This protein binds this small molecule.
Small molecule (SMILES): CCCCCCCCCCC(CCCCCCCCCC)(CO[C@H]1O[C@@H](CO)[C@H](O[C@@H]2O[C@@H](CO)[C@H](O)[C@@H](O)[C@@H]2O)[C@@H](O)[C@@H]1O)CO[C@H]1O[C@@H](CO)[C@H](O[C@@H]2O[C@@H](CO)[C@H](O)[C@@H](O)[C@@H]2O)[C@@H](O)[C@H]1O

Binding-site contacts:
Ligand atom CBR contacts residue LEU158 of chain 1.E at 4.2 Å (hydrophobic).
Ligand atom OAL contacts residue ILE190 of chain 1.D at 3.4 Å.
Ligand atom CCU contacts residue SER186 of chain 1.D at 4.0 Å.
Ligand atom OAP contacts residue PRO70 of chain 1.E at 4.4 Å.
Ligand atom CBH contacts residue HIS157 of chain 1.E at 4.2 Å.
Ligand atom CCM contacts residue LEU158 of chain 1.E at 4.4 Å (hydrophobic).
Ligand atom OAL contacts residue THR189 of chain 1.D at 4.1 Å.
Ligand atom OCB contacts residue SER186 of chain 1.D at 3.3 Å (h-bond).
Ligand atom CCN contacts residue ALA67 of chain 1.E at 4.3 Å (hydrophobic).
Ligand atom OAT contacts residue MET163 of chain 1.D at 4.0 Å.
Ligand atom CBP contacts residue SER186 of chain 1.D at 4.1 Å.
Ligand atom CBG contacts residue LEU71 of chain 1.E at 4.0 Å (hydrophobic).
Ligand atom CBQ contacts residue LEU158 of chain 1.E at 4.3 Å (hydrophobic).
Ligand atom CAA contacts residue ARG75 of chain 1.E at 4.3 Å.
Ligand atom CAW contacts residue THR194 of chain 1.D at 4.1 Å.
Ligand atom CBC contacts residue LEU71 of chain 1.E at 3.8 Å (hydrophobic).
Ligand atom OAR contacts residue ASP66 of chain 1.E at 4.2 Å.
Ligand atom CBP contacts residue ILE190 of chain 1.D at 4.2 Å (hydrophobic).
Ligand atom CBD contacts residue HIS157 of chain 1.E at 3.9 Å.
Ligand atom CAY contacts residue LEU71 of chain 1.E at 4.3 Å (hydrophobic).
Ligand atom CBF contacts residue LEU154 of chain 1.E at 4.2 Å (hydrophobic).
Ligand atom CAA contacts residue PHE79 of chain 1.E at 3.8 Å (hydrophobic).
Ligand atom OAL contacts residue SER186 of chain 1.D at 4.3 Å.
Ligand atom O2 contacts residue HIS157 of chain 1.E at 3.0 Å.
Ligand atom OAV contacts residue THR189 of chain 1.D at 4.0 Å.
Ligand atom CBS contacts residue LEU158 of chain 1.E at 3.8 Å (hydrophobic).
Ligand atom CCQ contacts residue SER186 of chain 1.D at 3.9 Å.
Ligand atom CCD contacts residue SER186 of chain 1.D at 4.4 Å.
Ligand atom C2 contacts residue HIS157 of chain 1.E at 3.5 Å.
Ligand atom CBA contacts residue ILE190 of chain 1.D at 4.2 Å (hydrophobic).
Ligand atom CBP contacts residue THR189 of chain 1.D at 4.3 Å.
Ligand atom CBM contacts residue ALA67 of chain 1.E at 4.0 Å (hydrophobic).
Ligand atom CAY contacts residue PHE79 of chain 1.E at 4.1 Å (hydrophobic).
Ligand atom O3 contacts residue LEU158 of chain 1.E at 3.8 Å.
Ligand atom CAW contacts residue ILE190 of chain 1.D at 4.1 Å (hydrophobic).
Ligand atom CBN contacts residue ARG171 of chain 1.E at 4.2 Å.
Ligand atom OAQ contacts residue PHE167 of chain 1.E at 3.6 Å.
Ligand atom OAR contacts residue SER186 of chain 1.D at 4.2 Å.
Ligand atom CAZ contacts residue LEU154 of chain 1.E at 3.7 Å (hydrophobic).
Ligand atom OAJ contacts residue ARG171 of chain 1.E at 3.3 Å (salt-bridge).

Sequence of chain 1.E:
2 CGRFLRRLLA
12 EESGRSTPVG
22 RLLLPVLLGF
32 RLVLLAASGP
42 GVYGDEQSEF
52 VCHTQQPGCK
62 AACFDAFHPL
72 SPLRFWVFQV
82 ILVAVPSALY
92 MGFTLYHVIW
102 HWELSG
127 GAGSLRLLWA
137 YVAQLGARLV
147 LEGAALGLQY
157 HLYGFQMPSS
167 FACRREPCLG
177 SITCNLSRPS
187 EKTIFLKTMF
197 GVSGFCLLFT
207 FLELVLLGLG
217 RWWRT

Sequence of chain 1.D:
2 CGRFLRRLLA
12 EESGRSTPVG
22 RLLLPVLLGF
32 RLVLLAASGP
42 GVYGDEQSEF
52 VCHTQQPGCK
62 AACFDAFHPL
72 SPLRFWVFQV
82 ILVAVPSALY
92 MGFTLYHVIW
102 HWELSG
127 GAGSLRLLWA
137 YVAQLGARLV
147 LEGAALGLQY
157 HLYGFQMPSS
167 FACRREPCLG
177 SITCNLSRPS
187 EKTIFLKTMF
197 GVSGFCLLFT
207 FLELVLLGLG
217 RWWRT